Sequence of chain 47.E:
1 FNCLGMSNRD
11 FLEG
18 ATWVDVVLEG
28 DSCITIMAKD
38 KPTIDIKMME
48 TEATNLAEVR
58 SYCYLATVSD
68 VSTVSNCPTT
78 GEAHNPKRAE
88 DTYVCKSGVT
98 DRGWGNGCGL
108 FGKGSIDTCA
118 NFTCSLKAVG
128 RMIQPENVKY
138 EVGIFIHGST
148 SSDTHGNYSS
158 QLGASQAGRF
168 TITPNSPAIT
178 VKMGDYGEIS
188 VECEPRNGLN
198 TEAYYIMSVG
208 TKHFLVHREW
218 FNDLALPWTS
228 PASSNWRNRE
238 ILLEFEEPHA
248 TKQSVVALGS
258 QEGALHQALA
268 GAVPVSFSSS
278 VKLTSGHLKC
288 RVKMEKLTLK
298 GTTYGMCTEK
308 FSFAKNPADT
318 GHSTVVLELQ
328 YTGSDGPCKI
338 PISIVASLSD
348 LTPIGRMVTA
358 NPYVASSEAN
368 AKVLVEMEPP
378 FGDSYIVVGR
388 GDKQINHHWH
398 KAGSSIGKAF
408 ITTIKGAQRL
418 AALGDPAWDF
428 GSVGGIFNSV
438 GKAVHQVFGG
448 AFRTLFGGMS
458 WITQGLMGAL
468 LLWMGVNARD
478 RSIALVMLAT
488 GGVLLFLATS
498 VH

Binding-site contacts:
Ligand atom N2 contacts residue ASN154 of chain 47.E at 2.9 Å (h-bond).
Ligand atom O7 contacts residue ASN154 of chain 47.E at 4.0 Å.
Ligand atom C5 contacts residue ASN154 of chain 47.E at 3.6 Å.
Ligand atom O5 contacts residue ASN154 of chain 47.E at 2.4 Å (h-bond).
Ligand atom C4 contacts residue ASN154 of chain 47.E at 4.2 Å.
Ligand atom C1 contacts residue SER157 of chain 47.E at 4.2 Å.
Ligand atom O5 contacts residue SER157 of chain 47.E at 3.9 Å.
Ligand atom C7 contacts residue ASN154 of chain 47.E at 3.6 Å.
Ligand atom C1 contacts residue SER156 of chain 47.E at 4.5 Å.
Ligand atom C2 contacts residue ASN154 of chain 47.E at 2.5 Å.
Ligand atom C8 contacts residue ASN154 of chain 47.E at 4.0 Å.
Ligand atom C3 contacts residue ASN154 of chain 47.E at 3.8 Å.
Ligand atom C1 contacts residue ASN154 of chain 47.E at 1.4 Å.

A protein and the small-molecule ligand that binds it are described below.
Small molecule (SMILES): CC(=O)N[C@@H]1[C@@H](O)[C@H](O)[C@@H](CO)O[C@H]1O